A protein and the small-molecule ligand that binds it are described below.
Small molecule (SMILES): O=P(O)(O)OC[C@H]1O[C@](O)(COP(=O)(O)O)[C@@H](O)[C@@H]1O

Binding-site contacts:
Ligand atom O1 contacts residue GLY233 of chain 1.B at 3.7 Å.
Ligand atom O1P contacts residue GLY231 of chain 1.B at 4.3 Å.
Ligand atom O1P contacts residue ARG236 of chain 2.A at 3.0 Å (salt-bridge).
Ligand atom O5 contacts residue GLY234 of chain 1.B at 2.9 Å (h-bond).
Ligand atom C2 contacts residue ARG236 of chain 2.A at 4.0 Å.
Ligand atom C5 contacts residue GLY234 of chain 1.B at 3.8 Å.
Ligand atom C5 contacts residue ARG236 of chain 2.A at 3.4 Å.
Ligand atom O3P contacts residue ARG236 of chain 2.A at 3.8 Å.
Ligand atom O4P contacts residue GLY234 of chain 2.A at 2.9 Å (h-bond).
Ligand atom O2P contacts residue GLY233 of chain 1.B at 4.3 Å.
Ligand atom O6P contacts residue THR235 of chain 2.A at 3.8 Å.
Ligand atom P1 contacts residue ARG236 of chain 2.A at 3.5 Å.
Ligand atom O5P contacts residue GLY233 of chain 1.B at 3.6 Å.
Ligand atom O5 contacts residue ARG236 of chain 2.A at 3.5 Å (salt-bridge).
Ligand atom O6P contacts residue GLY234 of chain 2.A at 2.4 Å (h-bond).
Ligand atom P2 contacts residue ARG236 of chain 2.A at 3.7 Å.
Ligand atom O5P contacts residue ARG236 of chain 2.A at 4.3 Å.
Ligand atom O4P contacts residue ARG236 of chain 1.B at 3.0 Å (salt-bridge).
Ligand atom O6 contacts residue ARG236 of chain 2.A at 3.9 Å.
Ligand atom O6P contacts residue GLY233 of chain 2.A at 3.5 Å.
Ligand atom C2 contacts residue GLY233 of chain 1.B at 3.3 Å.
Ligand atom O5 contacts residue GLY233 of chain 1.B at 2.8 Å.
Ligand atom C2 contacts residue GLY234 of chain 1.B at 4.1 Å.
Ligand atom C5 contacts residue GLY233 of chain 1.B at 3.9 Å.
Ligand atom P2 contacts residue GLY234 of chain 1.B at 3.9 Å.
Ligand atom P2 contacts residue GLY234 of chain 2.A at 3.1 Å.
Ligand atom O2 contacts residue GLY233 of chain 1.B at 3.8 Å.
Ligand atom C1 contacts residue ARG236 of chain 2.A at 3.7 Å.
Ligand atom C6 contacts residue ARG236 of chain 2.A at 4.3 Å.
Ligand atom O5P contacts residue ARG236 of chain 1.B at 3.4 Å (salt-bridge).
Ligand atom O1P contacts residue GLY233 of chain 1.B at 3.6 Å (h-bond).
Ligand atom O1 contacts residue ARG236 of chain 2.A at 3.0 Å (salt-bridge).
Ligand atom O6P contacts residue ARG236 of chain 2.A at 2.7 Å (salt-bridge).
Ligand atom P2 contacts residue GLY233 of chain 2.A at 4.2 Å.
Ligand atom O4P contacts residue GLY233 of chain 2.A at 3.3 Å.
Ligand atom O6 contacts residue GLY234 of chain 2.A at 3.5 Å.
Ligand atom C1 contacts residue GLY233 of chain 1.B at 3.0 Å.
Ligand atom O5P contacts residue GLY234 of chain 1.B at 2.5 Å (h-bond).
Ligand atom C6 contacts residue GLY234 of chain 1.B at 3.6 Å.
Ligand atom P2 contacts residue ARG236 of chain 1.B at 4.1 Å.

Sequence of chain 2.A:
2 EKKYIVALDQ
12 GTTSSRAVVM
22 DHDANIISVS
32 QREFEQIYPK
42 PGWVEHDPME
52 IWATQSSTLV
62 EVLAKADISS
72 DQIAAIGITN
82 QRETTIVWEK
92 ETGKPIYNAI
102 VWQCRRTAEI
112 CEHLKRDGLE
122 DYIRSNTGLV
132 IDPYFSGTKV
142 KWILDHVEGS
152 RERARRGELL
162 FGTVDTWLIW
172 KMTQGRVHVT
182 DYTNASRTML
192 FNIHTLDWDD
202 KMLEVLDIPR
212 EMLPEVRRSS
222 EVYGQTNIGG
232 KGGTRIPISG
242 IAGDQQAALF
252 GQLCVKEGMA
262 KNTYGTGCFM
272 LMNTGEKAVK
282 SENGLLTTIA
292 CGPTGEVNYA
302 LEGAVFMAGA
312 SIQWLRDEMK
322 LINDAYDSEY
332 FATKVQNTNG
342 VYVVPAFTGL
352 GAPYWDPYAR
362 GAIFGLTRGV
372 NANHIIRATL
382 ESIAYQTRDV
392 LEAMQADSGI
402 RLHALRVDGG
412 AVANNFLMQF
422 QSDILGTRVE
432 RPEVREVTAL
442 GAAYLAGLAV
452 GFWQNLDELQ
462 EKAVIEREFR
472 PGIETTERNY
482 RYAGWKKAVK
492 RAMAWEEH

Sequence of chain 1.B:
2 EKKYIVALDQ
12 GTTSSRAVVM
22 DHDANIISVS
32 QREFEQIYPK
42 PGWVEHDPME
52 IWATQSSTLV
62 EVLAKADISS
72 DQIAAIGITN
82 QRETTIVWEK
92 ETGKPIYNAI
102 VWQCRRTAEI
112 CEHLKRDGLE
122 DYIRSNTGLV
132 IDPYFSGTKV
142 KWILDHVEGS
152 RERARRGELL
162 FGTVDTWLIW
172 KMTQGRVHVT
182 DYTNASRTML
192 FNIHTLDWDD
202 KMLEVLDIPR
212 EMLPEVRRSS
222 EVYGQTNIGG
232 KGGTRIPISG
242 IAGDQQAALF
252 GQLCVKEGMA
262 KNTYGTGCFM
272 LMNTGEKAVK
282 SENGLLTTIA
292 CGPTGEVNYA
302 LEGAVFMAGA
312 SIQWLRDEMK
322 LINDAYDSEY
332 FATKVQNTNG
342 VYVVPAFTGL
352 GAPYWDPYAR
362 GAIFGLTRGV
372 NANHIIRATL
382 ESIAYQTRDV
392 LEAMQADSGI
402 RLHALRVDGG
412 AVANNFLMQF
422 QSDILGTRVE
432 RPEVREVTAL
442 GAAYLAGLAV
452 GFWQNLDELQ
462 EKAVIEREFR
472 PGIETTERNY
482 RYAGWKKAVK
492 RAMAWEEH